A protein and the small-molecule ligand that binds it are described below.
Small molecule (SMILES): CC(=O)N[C@@H]1[C@@H](O)[C@H](O)[C@@H](CO)O[C@H]1O

Sequence of chain 1.B:
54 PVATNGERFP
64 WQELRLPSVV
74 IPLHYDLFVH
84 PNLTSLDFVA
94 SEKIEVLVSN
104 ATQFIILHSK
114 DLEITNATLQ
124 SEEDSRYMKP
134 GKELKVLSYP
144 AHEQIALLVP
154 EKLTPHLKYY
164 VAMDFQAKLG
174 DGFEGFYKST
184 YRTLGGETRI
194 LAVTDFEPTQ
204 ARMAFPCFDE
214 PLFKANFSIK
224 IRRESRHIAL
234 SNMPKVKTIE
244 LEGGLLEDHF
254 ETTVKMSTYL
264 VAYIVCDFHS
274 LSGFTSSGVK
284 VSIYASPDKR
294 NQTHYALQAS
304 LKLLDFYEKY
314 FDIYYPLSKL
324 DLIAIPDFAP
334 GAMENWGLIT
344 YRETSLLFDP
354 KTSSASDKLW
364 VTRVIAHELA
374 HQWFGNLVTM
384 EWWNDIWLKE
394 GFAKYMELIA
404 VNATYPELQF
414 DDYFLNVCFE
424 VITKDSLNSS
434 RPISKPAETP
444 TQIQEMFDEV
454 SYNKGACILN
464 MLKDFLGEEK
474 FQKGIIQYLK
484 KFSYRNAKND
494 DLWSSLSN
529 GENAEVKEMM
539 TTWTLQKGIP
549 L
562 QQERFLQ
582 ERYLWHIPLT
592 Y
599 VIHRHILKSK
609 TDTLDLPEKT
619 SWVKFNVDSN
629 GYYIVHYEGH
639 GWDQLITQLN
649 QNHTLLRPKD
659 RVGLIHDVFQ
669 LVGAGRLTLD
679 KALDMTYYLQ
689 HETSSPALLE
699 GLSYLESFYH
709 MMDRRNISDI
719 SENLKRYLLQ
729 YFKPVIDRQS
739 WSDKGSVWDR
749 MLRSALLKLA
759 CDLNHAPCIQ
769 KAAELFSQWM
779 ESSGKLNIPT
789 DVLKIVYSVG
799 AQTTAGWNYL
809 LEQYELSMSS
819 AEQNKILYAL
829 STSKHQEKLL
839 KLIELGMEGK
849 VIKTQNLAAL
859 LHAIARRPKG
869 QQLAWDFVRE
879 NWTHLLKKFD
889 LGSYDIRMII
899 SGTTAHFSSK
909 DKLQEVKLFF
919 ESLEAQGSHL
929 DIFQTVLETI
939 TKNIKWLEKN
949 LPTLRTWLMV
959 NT

Binding-site contacts:
Ligand atom O5 contacts residue LEU653 of chain 1.B at 4.4 Å.
Ligand atom C7 contacts residue ASN650 of chain 1.B at 3.0 Å.
Ligand atom C1 contacts residue ASN650 of chain 1.B at 1.4 Å.
Ligand atom O5 contacts residue ASN650 of chain 1.B at 2.5 Å (h-bond).
Ligand atom O7 contacts residue ASN650 of chain 1.B at 2.6 Å (h-bond).
Ligand atom C8 contacts residue ASN650 of chain 1.B at 4.2 Å.
Ligand atom O7 contacts residue LEU653 of chain 1.B at 4.0 Å.
Ligand atom C2 contacts residue ASN650 of chain 1.B at 2.5 Å.
Ligand atom C5 contacts residue ASN650 of chain 1.B at 3.7 Å.
Ligand atom O5 contacts residue THR652 of chain 1.B at 4.0 Å.
Ligand atom C4 contacts residue ASN650 of chain 1.B at 4.2 Å.
Ligand atom C3 contacts residue ASN650 of chain 1.B at 3.8 Å.
Ligand atom N2 contacts residue ASN650 of chain 1.B at 2.9 Å (h-bond).